Binding-site contacts:
Ligand atom CG contacts residue LEU91 of chain 1.A at 2.9 Å (hydrophobic).
Ligand atom OD1 contacts residue LEU91 of chain 1.A at 3.5 Å (h-bond).
Ligand atom N contacts residue TYR94 of chain 1.A at 3.3 Å (h-bond).
Ligand atom CD contacts residue TYR54 of chain 1.B at 3.4 Å (hydrophobic).
Ligand atom NE1 contacts residue VAL116 of chain 1.B at 3.8 Å.
Ligand atom NZ contacts residue ASP58 of chain 1.B at 3.6 Å.
Ligand atom CA contacts residue HIS92 of chain 1.A at 3.7 Å.
Ligand atom OE1 contacts residue TYR94 of chain 1.A at 3.5 Å.
Ligand atom CG contacts residue HIS96 of chain 1.A at 3.5 Å.
Ligand atom NZ contacts residue ASP56 of chain 1.B at 2.7 Å (salt-bridge).
Ligand atom CE contacts residue ASP56 of chain 1.B at 3.4 Å.
Ligand atom OD2 contacts residue ARG100 of chain 1.B at 2.8 Å (salt-bridge).
Ligand atom CA contacts residue HIS92 of chain 1.A at 3.5 Å.
Ligand atom CZ2 contacts residue GLY33 of chain 1.B at 3.5 Å.
Ligand atom CD contacts residue ARG60 of chain 1.B at 3.3 Å.
Ligand atom OD2 contacts residue LEU91 of chain 1.A at 3.2 Å (h-bond).
Ligand atom CA contacts residue TYR94 of chain 1.A at 3.5 Å (hydrophobic).
Ligand atom O contacts residue ARG113 of chain 1.B at 2.7 Å (salt-bridge).
Ligand atom O contacts residue TYR94 of chain 1.A at 3.4 Å.
Ligand atom OD1 contacts residue HIS96 of chain 1.A at 2.6 Å (h-bond).
Ligand atom CB contacts residue LEU91 of chain 1.A at 2.9 Å (hydrophobic).
Ligand atom OE2 contacts residue ARG60 of chain 1.B at 2.4 Å (salt-bridge).
Ligand atom CB contacts residue TYR94 of chain 1.A at 3.7 Å (hydrophobic).
Ligand atom O contacts residue PHE93 of chain 1.A at 3.4 Å.
Ligand atom CB contacts residue HIS92 of chain 1.A at 3.3 Å.
Ligand atom CE contacts residue TYR54 of chain 1.B at 3.7 Å (hydrophobic).
Ligand atom CD1 contacts residue ARG100 of chain 1.B at 3.7 Å.
Ligand atom CG contacts residue ARG100 of chain 1.B at 3.4 Å.
Ligand atom CD1 contacts residue VAL116 of chain 1.B at 3.3 Å (hydrophobic).
Ligand atom CG contacts residue HIS92 of chain 1.A at 3.8 Å.
Ligand atom O contacts residue TYR94 of chain 1.A at 3.1 Å (h-bond).
Ligand atom CG contacts residue VAL116 of chain 1.B at 3.7 Å (hydrophobic).
Ligand atom N contacts residue HIS92 of chain 1.A at 2.7 Å (h-bond).
Ligand atom C contacts residue HIS92 of chain 1.A at 3.6 Å.
Ligand atom OD1 contacts residue TYR54 of chain 1.B at 3.8 Å.
Ligand atom OD1 contacts residue ARG100 of chain 1.B at 2.8 Å (salt-bridge).
Ligand atom CG contacts residue ARG60 of chain 1.B at 3.5 Å.
Ligand atom CB contacts residue HIS92 of chain 1.A at 3.5 Å.
Ligand atom OD1 contacts residue HIS92 of chain 1.A at 3.4 Å.
Ligand atom OD1 contacts residue TYR94 of chain 1.A at 3.4 Å (h-bond).

Sequence of chain 1.B:
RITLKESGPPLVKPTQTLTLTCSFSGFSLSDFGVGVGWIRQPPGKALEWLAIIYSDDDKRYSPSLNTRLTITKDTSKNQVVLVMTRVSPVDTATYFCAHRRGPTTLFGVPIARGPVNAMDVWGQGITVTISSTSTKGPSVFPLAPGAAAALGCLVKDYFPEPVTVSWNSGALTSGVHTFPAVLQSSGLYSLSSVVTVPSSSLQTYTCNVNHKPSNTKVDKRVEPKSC

The small molecule below binds the protein below.
Small molecule (SMILES): NCCCC[C@@H]1NC(=O)[C@H](CC(=O)O)NC(=O)[C@@H](NC(=O)[C@@H](N)CCC(=O)O)CC(=O)NC[C@@H](C(=O)N[C@@H](CO)C(=O)O)NC(=O)[C@H](CC2=CN=C3C=CC=CC23)NC1=O

Sequence of chain 1.A:
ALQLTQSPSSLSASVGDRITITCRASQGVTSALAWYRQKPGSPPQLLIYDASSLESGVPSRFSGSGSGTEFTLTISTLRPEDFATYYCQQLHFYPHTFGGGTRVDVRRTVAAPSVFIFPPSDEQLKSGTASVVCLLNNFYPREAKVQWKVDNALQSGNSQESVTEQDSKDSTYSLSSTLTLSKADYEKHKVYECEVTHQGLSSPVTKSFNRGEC